A protein and the small-molecule ligand that binds it are described below.
Small molecule (SMILES): N[C@@H](CC(=O)O)C(=O)O

Binding-site contacts:
Ligand atom N contacts residue ASP398 of chain 1.A at 2.9 Å (salt-bridge).
Ligand atom OD1 contacts residue ARG401 of chain 1.A at 2.5 Å (salt-bridge).
Ligand atom OXT contacts residue MET314 of chain 1.A at 4.0 Å.
Ligand atom CG contacts residue THR317 of chain 1.A at 3.7 Å.
Ligand atom CG contacts residue ALA361 of chain 1.A at 4.0 Å (hydrophobic).
Ligand atom O contacts residue GLY357 of chain 1.A at 3.4 Å.
Ligand atom OD1 contacts residue VAL358 of chain 1.A at 4.0 Å.
Ligand atom OXT contacts residue ASN405 of chain 1.A at 2.8 Å (h-bond).
Ligand atom CG contacts residue ASP398 of chain 1.A at 3.9 Å.
Ligand atom OD2 contacts residue THR317 of chain 1.A at 2.8 Å (h-bond).
Ligand atom OXT contacts residue THR402 of chain 1.A at 3.8 Å.
Ligand atom CG contacts residue GLY362 of chain 1.A at 3.1 Å.
Ligand atom OD1 contacts residue ASP398 of chain 1.A at 3.6 Å.
Ligand atom O contacts residue ALA356 of chain 1.A at 3.9 Å.
Ligand atom O contacts residue SER279 of chain 1.A at 3.4 Å.
Ligand atom O contacts residue VAL358 of chain 1.A at 3.6 Å.
Ligand atom CB contacts residue THR317 of chain 1.A at 3.7 Å.
Ligand atom OD2 contacts residue ARG401 of chain 1.A at 2.7 Å (salt-bridge).
Ligand atom N contacts residue THR402 of chain 1.A at 3.8 Å.
Ligand atom OD2 contacts residue GLY362 of chain 1.A at 3.4 Å.
Ligand atom CA contacts residue ASP398 of chain 1.A at 3.4 Å.
Ligand atom N contacts residue GLY360 of chain 1.A at 4.0 Å.
Ligand atom N contacts residue VAL358 of chain 1.A at 2.7 Å (h-bond).
Ligand atom C contacts residue ASN405 of chain 1.A at 3.8 Å.
Ligand atom OD1 contacts residue ALA361 of chain 1.A at 3.0 Å (h-bond).
Ligand atom C contacts residue SER280 of chain 1.A at 3.0 Å.
Ligand atom N contacts residue PRO359 of chain 1.A at 3.7 Å.
Ligand atom OD1 contacts residue GLY362 of chain 1.A at 2.6 Å (h-bond).
Ligand atom CG contacts residue ARG401 of chain 1.A at 3.2 Å.
Ligand atom CB contacts residue VAL358 of chain 1.A at 3.9 Å (hydrophobic).
Ligand atom CA contacts residue THR402 of chain 1.A at 3.6 Å.
Ligand atom CA contacts residue ASN405 of chain 1.A at 4.1 Å.
Ligand atom C contacts residue THR402 of chain 1.A at 3.6 Å.
Ligand atom N contacts residue ARG278 of chain 1.A at 3.2 Å (salt-bridge).
Ligand atom OXT contacts residue SER280 of chain 1.A at 2.2 Å (h-bond).
Ligand atom CA contacts residue VAL358 of chain 1.A at 3.8 Å (hydrophobic).
Ligand atom O contacts residue SER280 of chain 1.A at 2.8 Å (h-bond).
Ligand atom CB contacts residue ALA356 of chain 1.A at 3.9 Å (hydrophobic).
Ligand atom OD1 contacts residue GLY360 of chain 1.A at 3.8 Å.
Ligand atom O contacts residue ARG278 of chain 1.A at 4.2 Å.

Sequence of chain 1.A:
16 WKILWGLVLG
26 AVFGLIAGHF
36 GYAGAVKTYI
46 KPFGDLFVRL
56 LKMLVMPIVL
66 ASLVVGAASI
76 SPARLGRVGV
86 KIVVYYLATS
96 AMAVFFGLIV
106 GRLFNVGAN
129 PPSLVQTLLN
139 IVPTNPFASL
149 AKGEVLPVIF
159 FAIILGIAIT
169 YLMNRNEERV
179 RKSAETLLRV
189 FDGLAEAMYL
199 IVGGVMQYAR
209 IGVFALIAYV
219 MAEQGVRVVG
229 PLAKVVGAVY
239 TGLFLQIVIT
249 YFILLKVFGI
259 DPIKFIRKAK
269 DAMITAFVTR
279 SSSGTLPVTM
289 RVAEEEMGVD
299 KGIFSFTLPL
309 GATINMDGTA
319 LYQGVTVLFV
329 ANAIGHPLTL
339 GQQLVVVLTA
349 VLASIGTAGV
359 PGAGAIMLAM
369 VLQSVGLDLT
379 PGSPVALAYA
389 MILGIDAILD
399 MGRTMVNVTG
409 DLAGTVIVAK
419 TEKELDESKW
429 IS